Sequence of chain 1.A:
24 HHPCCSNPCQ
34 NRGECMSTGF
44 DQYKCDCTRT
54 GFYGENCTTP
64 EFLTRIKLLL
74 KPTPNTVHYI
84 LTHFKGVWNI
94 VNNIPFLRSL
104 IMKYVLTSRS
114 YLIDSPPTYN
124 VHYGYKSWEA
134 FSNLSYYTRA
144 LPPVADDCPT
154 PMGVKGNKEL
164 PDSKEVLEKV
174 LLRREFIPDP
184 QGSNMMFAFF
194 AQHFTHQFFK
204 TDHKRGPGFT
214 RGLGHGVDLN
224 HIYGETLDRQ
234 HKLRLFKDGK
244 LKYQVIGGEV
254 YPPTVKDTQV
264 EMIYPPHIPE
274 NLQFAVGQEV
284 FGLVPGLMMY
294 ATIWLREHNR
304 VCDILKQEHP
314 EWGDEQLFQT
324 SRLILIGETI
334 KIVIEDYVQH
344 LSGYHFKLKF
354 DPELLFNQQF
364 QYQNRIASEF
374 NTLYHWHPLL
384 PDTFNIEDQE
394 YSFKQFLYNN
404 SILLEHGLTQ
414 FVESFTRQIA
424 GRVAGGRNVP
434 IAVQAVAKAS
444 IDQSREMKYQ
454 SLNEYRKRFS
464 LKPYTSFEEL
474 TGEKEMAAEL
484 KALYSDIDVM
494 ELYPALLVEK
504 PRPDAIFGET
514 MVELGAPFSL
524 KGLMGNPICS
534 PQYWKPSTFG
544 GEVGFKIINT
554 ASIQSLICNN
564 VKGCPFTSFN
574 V

Binding-site contacts:
Ligand atom O7 contacts residue LYS397 of chain 1.A at 4.3 Å.
Ligand atom O5 contacts residue SER404 of chain 1.A at 4.3 Å.
Ligand atom O5 contacts residue ASN402 of chain 1.A at 2.4 Å (h-bond).
Ligand atom O6 contacts residue SER404 of chain 1.A at 3.4 Å.
Ligand atom C1 contacts residue GLN398 of chain 1.A at 4.0 Å.
Ligand atom O7 contacts residue GLN398 of chain 1.A at 3.7 Å.
Ligand atom C2 contacts residue ASN402 of chain 1.A at 2.6 Å.
Ligand atom N2 contacts residue ASN402 of chain 1.A at 3.1 Å (h-bond).
Ligand atom C2 contacts residue GLN398 of chain 1.A at 4.3 Å.
Ligand atom C5 contacts residue ASN402 of chain 1.A at 3.7 Å.
Ligand atom O5 contacts residue ILE405 of chain 1.A at 3.2 Å.
Ligand atom C6 contacts residue ILE405 of chain 1.A at 3.9 Å (hydrophobic).
Ligand atom O7 contacts residue ASN402 of chain 1.A at 4.0 Å.
Ligand atom C3 contacts residue ASN402 of chain 1.A at 3.9 Å.
Ligand atom C5 contacts residue SER404 of chain 1.A at 4.4 Å.
Ligand atom C1 contacts residue ASN402 of chain 1.A at 1.5 Å.
Ligand atom O6 contacts residue ILE405 of chain 1.A at 3.3 Å (h-bond).
Ligand atom C7 contacts residue ASN402 of chain 1.A at 3.8 Å.
Ligand atom C1 contacts residue ILE405 of chain 1.A at 4.2 Å (hydrophobic).
Ligand atom C6 contacts residue TYR394 of chain 1.A at 4.4 Å (hydrophobic).
Ligand atom C5 contacts residue ILE405 of chain 1.A at 4.1 Å (hydrophobic).
Ligand atom C4 contacts residue ASN402 of chain 1.A at 4.2 Å.
Ligand atom C6 contacts residue GLU408 of chain 1.A at 4.4 Å.
Ligand atom O6 contacts residue GLU408 of chain 1.A at 3.9 Å.

This protein binds this small molecule.
Small molecule (SMILES): CC(=O)N[C@@H]1[C@@H](O)[C@H](O)[C@@H](CO)O[C@H]1O